Binding-site contacts:
Ligand atom C8 contacts residue ASN510 of chain 1.A at 4.3 Å.
Ligand atom C1 contacts residue ASN510 of chain 1.A at 1.4 Å.
Ligand atom O7 contacts residue TRP445 of chain 1.A at 4.2 Å.
Ligand atom C2 contacts residue ASN510 of chain 1.A at 2.4 Å.
Ligand atom C4 contacts residue ASN510 of chain 1.A at 4.2 Å.
Ligand atom C6 contacts residue ARG506 of chain 1.A at 4.5 Å.
Ligand atom O5 contacts residue ARG506 of chain 1.A at 3.8 Å.
Ligand atom C7 contacts residue ASN510 of chain 1.A at 3.2 Å.
Ligand atom C3 contacts residue ASN510 of chain 1.A at 3.7 Å.
Ligand atom O5 contacts residue ASN510 of chain 1.A at 2.5 Å (h-bond).
Ligand atom N2 contacts residue ASN510 of chain 1.A at 2.7 Å (h-bond).
Ligand atom O7 contacts residue ASN510 of chain 1.A at 3.3 Å (h-bond).
Ligand atom C5 contacts residue ASN510 of chain 1.A at 3.7 Å.

Sequence of chain 1.A:
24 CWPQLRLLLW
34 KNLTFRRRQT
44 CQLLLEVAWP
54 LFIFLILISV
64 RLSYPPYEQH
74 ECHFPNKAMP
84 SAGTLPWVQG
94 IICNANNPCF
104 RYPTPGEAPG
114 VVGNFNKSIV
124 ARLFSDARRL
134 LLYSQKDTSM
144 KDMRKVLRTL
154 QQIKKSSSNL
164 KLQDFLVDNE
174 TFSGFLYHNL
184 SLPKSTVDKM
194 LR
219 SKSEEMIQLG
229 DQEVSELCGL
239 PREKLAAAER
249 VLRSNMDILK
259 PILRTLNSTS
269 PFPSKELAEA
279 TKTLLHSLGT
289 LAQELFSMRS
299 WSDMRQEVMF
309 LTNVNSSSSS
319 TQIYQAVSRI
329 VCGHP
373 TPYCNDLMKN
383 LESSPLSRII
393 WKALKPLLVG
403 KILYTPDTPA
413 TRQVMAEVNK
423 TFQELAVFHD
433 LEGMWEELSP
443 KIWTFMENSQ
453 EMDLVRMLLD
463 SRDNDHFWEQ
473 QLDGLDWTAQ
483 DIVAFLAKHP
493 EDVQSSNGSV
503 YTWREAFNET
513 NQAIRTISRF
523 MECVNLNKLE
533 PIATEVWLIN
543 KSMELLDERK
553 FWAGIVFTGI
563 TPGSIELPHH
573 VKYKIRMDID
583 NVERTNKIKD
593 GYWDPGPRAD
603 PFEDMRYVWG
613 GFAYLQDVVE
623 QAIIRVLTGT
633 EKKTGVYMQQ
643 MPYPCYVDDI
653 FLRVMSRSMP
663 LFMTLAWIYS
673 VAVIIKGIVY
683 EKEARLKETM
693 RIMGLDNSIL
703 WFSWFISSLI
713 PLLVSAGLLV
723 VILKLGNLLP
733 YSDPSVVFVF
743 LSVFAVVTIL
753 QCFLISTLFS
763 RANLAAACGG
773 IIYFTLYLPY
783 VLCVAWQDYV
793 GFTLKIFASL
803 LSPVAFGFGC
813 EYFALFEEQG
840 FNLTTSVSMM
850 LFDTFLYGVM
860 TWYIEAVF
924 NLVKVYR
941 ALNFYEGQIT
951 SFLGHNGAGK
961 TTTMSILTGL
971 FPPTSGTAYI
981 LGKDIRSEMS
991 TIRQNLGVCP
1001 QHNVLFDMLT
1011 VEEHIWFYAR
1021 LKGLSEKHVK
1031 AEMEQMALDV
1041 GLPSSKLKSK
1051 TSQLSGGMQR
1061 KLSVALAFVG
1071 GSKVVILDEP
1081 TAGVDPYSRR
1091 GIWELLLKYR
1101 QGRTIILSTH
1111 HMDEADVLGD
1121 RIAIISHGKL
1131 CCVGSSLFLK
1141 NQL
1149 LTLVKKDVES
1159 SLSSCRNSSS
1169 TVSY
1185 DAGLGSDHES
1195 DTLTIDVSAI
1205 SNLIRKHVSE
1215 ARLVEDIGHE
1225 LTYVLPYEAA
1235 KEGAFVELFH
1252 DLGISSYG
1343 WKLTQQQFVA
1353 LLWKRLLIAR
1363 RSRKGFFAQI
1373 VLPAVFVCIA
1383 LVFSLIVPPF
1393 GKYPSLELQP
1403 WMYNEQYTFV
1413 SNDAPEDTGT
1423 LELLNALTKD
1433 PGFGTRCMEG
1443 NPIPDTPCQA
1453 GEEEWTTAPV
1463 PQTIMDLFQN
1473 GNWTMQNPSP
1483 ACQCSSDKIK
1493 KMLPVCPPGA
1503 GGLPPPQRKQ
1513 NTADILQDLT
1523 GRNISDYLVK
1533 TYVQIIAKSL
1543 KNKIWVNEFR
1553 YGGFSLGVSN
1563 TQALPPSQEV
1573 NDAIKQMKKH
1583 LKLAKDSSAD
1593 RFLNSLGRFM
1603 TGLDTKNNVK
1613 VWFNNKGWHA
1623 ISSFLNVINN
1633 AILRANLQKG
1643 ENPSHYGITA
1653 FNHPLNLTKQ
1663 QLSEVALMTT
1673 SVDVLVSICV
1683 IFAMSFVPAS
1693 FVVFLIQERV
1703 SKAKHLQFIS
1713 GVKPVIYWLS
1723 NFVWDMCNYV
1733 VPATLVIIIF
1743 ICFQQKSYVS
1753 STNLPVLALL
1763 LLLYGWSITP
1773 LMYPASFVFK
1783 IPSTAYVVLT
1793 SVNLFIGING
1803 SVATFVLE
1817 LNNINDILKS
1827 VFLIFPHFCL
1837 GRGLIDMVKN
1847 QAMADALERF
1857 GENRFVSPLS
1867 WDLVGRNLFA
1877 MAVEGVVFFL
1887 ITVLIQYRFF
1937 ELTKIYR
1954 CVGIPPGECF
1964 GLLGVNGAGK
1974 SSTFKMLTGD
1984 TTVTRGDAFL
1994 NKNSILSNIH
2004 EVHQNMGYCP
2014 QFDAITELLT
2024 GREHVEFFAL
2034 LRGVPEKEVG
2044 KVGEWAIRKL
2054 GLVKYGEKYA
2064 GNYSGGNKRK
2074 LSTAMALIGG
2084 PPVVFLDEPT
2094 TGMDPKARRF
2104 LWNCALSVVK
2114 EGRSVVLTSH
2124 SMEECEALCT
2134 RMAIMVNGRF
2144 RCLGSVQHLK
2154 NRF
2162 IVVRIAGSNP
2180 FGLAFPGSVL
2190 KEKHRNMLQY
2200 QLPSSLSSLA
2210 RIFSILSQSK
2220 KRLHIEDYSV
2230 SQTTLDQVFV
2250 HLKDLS

A protein and the small-molecule ligand that binds it are described below.
Small molecule (SMILES): CC(=O)N[C@@H]1[C@@H](O)[C@H](O)[C@@H](CO)O[C@H]1O